The small molecule below binds the protein below.
Small molecule (SMILES): Nc1ncnc2c1ncn2[C@@H]1O[C@H](CO[P](=O)(O)O[C@H]2[C@@H](O)[C@H](n3cnc4c(N)ncnc43)O[C@@H]2CO[P](=O)(O)O[C@H]2[C@@H](O)[C@H](n3cnc4c(N)ncnc43)O[C@@H]2CO)[C@@H](O)[C@H]1O

Sequence of chain 1.B:
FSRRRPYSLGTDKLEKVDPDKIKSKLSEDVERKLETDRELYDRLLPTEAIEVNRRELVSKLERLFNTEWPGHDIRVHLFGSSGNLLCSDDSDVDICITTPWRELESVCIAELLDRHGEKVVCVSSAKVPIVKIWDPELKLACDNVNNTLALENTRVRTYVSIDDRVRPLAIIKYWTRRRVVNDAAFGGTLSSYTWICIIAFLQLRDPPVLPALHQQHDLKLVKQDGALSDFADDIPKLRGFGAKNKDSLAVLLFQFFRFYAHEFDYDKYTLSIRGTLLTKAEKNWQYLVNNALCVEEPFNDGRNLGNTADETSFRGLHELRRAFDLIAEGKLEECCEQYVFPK

Binding-site contacts:
Ligand atom O3' contacts residue ASP101 of chain 1.B at 3.3 Å (salt-bridge).
Ligand atom C6 contacts residue VAL137 of chain 1.B at 3.4 Å (hydrophobic).
Ligand atom OP1 contacts residue ALA197 of chain 1.B at 3.5 Å.
Ligand atom O4' contacts residue PHE86 of chain 1.B at 3.3 Å.
Ligand atom C2 contacts residue ALA160 of chain 1.B at 3.2 Å (hydrophobic).
Ligand atom N1 contacts residue ALA160 of chain 1.B at 3.5 Å.
Ligand atom OP1 contacts residue ASP101 of chain 1.B at 3.2 Å (salt-bridge).
Ligand atom C2' contacts residue ASN163 of chain 1.B at 3.3 Å.
Ligand atom O2' contacts residue ILE139 of chain 1.B at 3.6 Å.
Ligand atom O3' contacts residue ALA197 of chain 1.B at 3.6 Å.
Ligand atom C2 contacts residue ASN163 of chain 1.B at 3.5 Å.
Ligand atom P contacts residue MG1 of chain 1.M at 3.4 Å.
Ligand atom N3 contacts residue VAL137 of chain 1.B at 3.8 Å.
Ligand atom C2 contacts residue ALA135 of chain 1.B at 3.8 Å (hydrophobic).
Ligand atom O2' contacts residue THR164 of chain 1.B at 3.4 Å (h-bond).
Ligand atom N1 contacts residue ASN157 of chain 1.B at 2.9 Å (h-bond).
Ligand atom O5' contacts residue ALA135 of chain 1.B at 3.6 Å.
Ligand atom N3 contacts residue ALA135 of chain 1.B at 3.6 Å.
Ligand atom O2' contacts residue ALA160 of chain 1.B at 3.7 Å.
Ligand atom O3' contacts residue MG1 of chain 1.M at 3.2 Å.
Ligand atom O4' contacts residue ALA197 of chain 1.B at 3.6 Å.
Ligand atom N1 contacts residue VAL137 of chain 1.B at 3.8 Å.
Ligand atom C5 contacts residue VAL137 of chain 1.B at 3.4 Å (hydrophobic).
Ligand atom N6 contacts residue VAL137 of chain 1.B at 3.7 Å.
Ligand atom C8 contacts residue PHE198 of chain 1.B at 3.7 Å (hydrophobic).
Ligand atom C4' contacts residue PHE86 of chain 1.B at 3.4 Å (hydrophobic).
Ligand atom N1 contacts residue VAL132 of chain 1.B at 3.8 Å.
Ligand atom O2' contacts residue ASP101 of chain 1.B at 3.2 Å (salt-bridge).
Ligand atom C6 contacts residue VAL132 of chain 1.B at 3.7 Å (hydrophobic).
Ligand atom OP1 contacts residue MG1 of chain 1.M at 2.5 Å.
Ligand atom C4 contacts residue VAL132 of chain 1.B at 3.6 Å (hydrophobic).
Ligand atom N3 contacts residue ASN154 of chain 1.B at 3.7 Å.
Ligand atom O2' contacts residue ASN163 of chain 1.B at 2.4 Å (h-bond).
Ligand atom N3 contacts residue ASN163 of chain 1.B at 3.0 Å (h-bond).
Ligand atom O3' contacts residue GLY87 of chain 1.B at 3.4 Å.
Ligand atom N6 contacts residue LEU319 of chain 1.B at 3.6 Å.
Ligand atom O2' contacts residue PHE86 of chain 1.B at 3.5 Å.
Ligand atom C2 contacts residue ASN157 of chain 1.B at 3.2 Å.
Ligand atom C5 contacts residue VAL132 of chain 1.B at 3.5 Å (hydrophobic).
Ligand atom C5' contacts residue ASP101 of chain 1.B at 3.8 Å.